Binding-site contacts:
Ligand atom O07 contacts residue TYR454 of chain 1.D at 3.2 Å (h-bond).
Ligand atom C16 contacts residue TRP199 of chain 1.D at 3.6 Å (hydrophobic).
Ligand atom C20 contacts residue LEU459 of chain 1.D at 3.7 Å (hydrophobic).
Ligand atom C16 contacts residue GLU271 of chain 1.D at 3.2 Å.
Ligand atom O07 contacts residue GLY456 of chain 1.D at 3.3 Å.
Ligand atom C17 contacts residue TRP199 of chain 1.D at 3.4 Å (hydrophobic).
Ligand atom C14 contacts residue GLU271 of chain 1.D at 3.6 Å.
Ligand atom C21 contacts residue GLU521 of chain 1.D at 3.4 Å.
Ligand atom C04 contacts residue PHE453 of chain 1.D at 3.5 Å (hydrophobic).
Ligand atom C02 contacts residue TYR454 of chain 1.D at 3.8 Å (hydrophobic).
Ligand atom O22 contacts residue GLU588 of chain 1.D at 3.3 Å (salt-bridge).
Ligand atom C03 contacts residue PHE453 of chain 1.D at 3.7 Å (hydrophobic).
Ligand atom C17 contacts residue GLU271 of chain 1.D at 3.8 Å.
Ligand atom C18 contacts residue GLU588 of chain 1.D at 3.7 Å.
Ligand atom C12 contacts residue VAL431 of chain 1.D at 3.9 Å (hydrophobic).
Ligand atom C19 contacts residue TYR454 of chain 1.D at 3.4 Å (hydrophobic).
Ligand atom C09 contacts residue TYR454 of chain 1.D at 3.5 Å (hydrophobic).
Ligand atom C03 contacts residue HIS452 of chain 1.D at 3.6 Å.
Ligand atom C05 contacts residue TYR454 of chain 1.D at 3.5 Å (hydrophobic).
Ligand atom C08 contacts residue TYR454 of chain 1.D at 3.3 Å (hydrophobic).
Ligand atom O22 contacts residue TRP571 of chain 1.D at 3.4 Å (h-bond).
Ligand atom N13 contacts residue HIS452 of chain 1.D at 3.8 Å.
Ligand atom C20 contacts residue TYR454 of chain 1.D at 3.5 Å (hydrophobic).
Ligand atom C21 contacts residue TYR454 of chain 1.D at 3.6 Å (hydrophobic).
Ligand atom N13 contacts residue TYR454 of chain 1.D at 3.8 Å.
Ligand atom C12 contacts residue GLU271 of chain 1.D at 3.4 Å.
Ligand atom C05 contacts residue LEU432 of chain 1.D at 3.8 Å (hydrophobic).
Ligand atom C04 contacts residue LEU432 of chain 1.D at 3.6 Å (hydrophobic).
Ligand atom N13 contacts residue VAL431 of chain 1.D at 3.9 Å.
Ligand atom N15 contacts residue GLU271 of chain 1.D at 3.1 Å (salt-bridge).
Ligand atom C05 contacts residue PHE453 of chain 1.D at 3.9 Å (hydrophobic).
Ligand atom C03 contacts residue TYR454 of chain 1.D at 3.8 Å (hydrophobic).
Ligand atom O23 contacts residue GLU588 of chain 1.D at 2.5 Å (salt-bridge).
Ligand atom C04 contacts residue ILE472 of chain 1.D at 3.9 Å (hydrophobic).
Ligand atom C08 contacts residue GLY456 of chain 1.D at 3.3 Å.
Ligand atom O23 contacts residue TRP199 of chain 1.D at 3.9 Å.
Ligand atom C06 contacts residue TYR454 of chain 1.D at 3.1 Å (hydrophobic).
Ligand atom C08 contacts residue ALA471 of chain 1.D at 3.7 Å (hydrophobic).
Ligand atom C12 contacts residue TYR454 of chain 1.D at 3.9 Å (hydrophobic).
Ligand atom C05 contacts residue ILE472 of chain 1.D at 3.9 Å (hydrophobic).

The small molecule below binds the protein below.
Small molecule (SMILES): COc1cccc(-c2ncc(CN3CCC(O)(CO)CC3)s2)c1

Sequence of chain 1.D:
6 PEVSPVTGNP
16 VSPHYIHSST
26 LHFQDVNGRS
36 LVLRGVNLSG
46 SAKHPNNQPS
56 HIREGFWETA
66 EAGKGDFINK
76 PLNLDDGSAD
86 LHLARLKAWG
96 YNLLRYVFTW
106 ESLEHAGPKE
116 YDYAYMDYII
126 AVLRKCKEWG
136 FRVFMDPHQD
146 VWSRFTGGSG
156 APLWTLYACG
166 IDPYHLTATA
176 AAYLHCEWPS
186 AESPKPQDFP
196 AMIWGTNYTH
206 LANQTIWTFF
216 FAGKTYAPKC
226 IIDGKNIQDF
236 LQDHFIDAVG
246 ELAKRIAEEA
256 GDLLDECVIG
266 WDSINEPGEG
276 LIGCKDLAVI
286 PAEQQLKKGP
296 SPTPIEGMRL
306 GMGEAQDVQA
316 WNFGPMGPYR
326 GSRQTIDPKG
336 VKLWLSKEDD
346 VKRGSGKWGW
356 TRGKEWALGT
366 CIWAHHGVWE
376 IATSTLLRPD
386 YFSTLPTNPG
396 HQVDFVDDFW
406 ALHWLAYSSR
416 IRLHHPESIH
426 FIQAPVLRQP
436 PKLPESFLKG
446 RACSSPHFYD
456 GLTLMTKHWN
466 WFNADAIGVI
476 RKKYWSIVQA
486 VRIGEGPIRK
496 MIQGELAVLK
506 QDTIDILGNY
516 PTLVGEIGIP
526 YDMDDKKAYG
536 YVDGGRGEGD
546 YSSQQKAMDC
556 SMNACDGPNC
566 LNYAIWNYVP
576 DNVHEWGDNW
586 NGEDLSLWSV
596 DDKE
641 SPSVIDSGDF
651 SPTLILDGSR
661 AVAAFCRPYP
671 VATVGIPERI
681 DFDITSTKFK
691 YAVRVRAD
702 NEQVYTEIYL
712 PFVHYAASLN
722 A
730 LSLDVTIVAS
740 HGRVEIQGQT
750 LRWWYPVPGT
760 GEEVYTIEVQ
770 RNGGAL